Binding-site contacts:
Ligand atom N22 contacts residue GAI1 of chain 1.F at 3.7 Å.
Ligand atom N22 contacts residue MET214 of chain 1.A at 3.6 Å.
Ligand atom C21 contacts residue MET214 of chain 1.A at 3.3 Å (hydrophobic).
Ligand atom CL25 contacts residue PHE273 of chain 1.A at 3.6 Å.
Ligand atom C24 contacts residue GAI1 of chain 1.F at 4.0 Å.
Ligand atom C11 contacts residue TRP265 of chain 1.A at 3.9 Å (hydrophobic).
Ligand atom C1 contacts residue PHE306 of chain 1.A at 3.9 Å (hydrophobic).
Ligand atom O3 contacts residue PHE306 of chain 1.A at 4.1 Å.
Ligand atom CL25 contacts residue GAI1 of chain 1.F at 3.9 Å.
Ligand atom CL20 contacts residue ILE252 of chain 1.A at 3.1 Å.
Ligand atom C5 contacts residue PHE273 of chain 1.A at 3.9 Å (hydrophobic).
Ligand atom C24 contacts residue HIS98 of chain 1.A at 4.1 Å.
Ligand atom C7 contacts residue MET290 of chain 1.A at 4.1 Å (hydrophobic).
Ligand atom O10 contacts residue VAL269 of chain 1.A at 4.1 Å.
Ligand atom C19 contacts residue MET214 of chain 1.A at 3.8 Å (hydrophobic).
Ligand atom C11 contacts residue ALA266 of chain 1.A at 3.6 Å (hydrophobic).
Ligand atom C21 contacts residue ASP251 of chain 1.A at 3.5 Å.
Ligand atom O10 contacts residue GLN303 of chain 1.A at 3.2 Å (h-bond).
Ligand atom C11 contacts residue ASN254 of chain 1.A at 3.5 Å.
Ligand atom C11 contacts residue VAL269 of chain 1.A at 3.6 Å (hydrophobic).
Ligand atom C21 contacts residue THR212 of chain 1.A at 3.7 Å.
Ligand atom O17 contacts residue PHE306 of chain 1.A at 4.0 Å.
Ligand atom C8 contacts residue MET290 of chain 1.A at 4.0 Å (hydrophobic).
Ligand atom C5 contacts residue GLN303 of chain 1.A at 4.0 Å.
Ligand atom C7 contacts residue PHE306 of chain 1.A at 4.1 Å (hydrophobic).
Ligand atom C12 contacts residue ASN254 of chain 1.A at 3.5 Å.
Ligand atom C7 contacts residue GLY302 of chain 1.A at 3.4 Å.
Ligand atom C4 contacts residue PHE273 of chain 1.A at 4.0 Å (hydrophobic).
Ligand atom C8 contacts residue PHE306 of chain 1.A at 3.9 Å (hydrophobic).
Ligand atom CL25 contacts residue HIS98 of chain 1.A at 3.7 Å.
Ligand atom C13 contacts residue TYR97 of chain 1.A at 4.1 Å (hydrophobic).
Ligand atom C12 contacts residue VAL269 of chain 1.A at 3.9 Å (hydrophobic).
Ligand atom O3 contacts residue GLN303 of chain 1.A at 3.2 Å (h-bond).
Ligand atom N22 contacts residue THR212 of chain 1.A at 3.9 Å.
Ligand atom C19 contacts residue ASP251 of chain 1.A at 3.8 Å.
Ligand atom C11 contacts residue GLN303 of chain 1.A at 3.8 Å.
Ligand atom CL20 contacts residue ASP251 of chain 1.A at 3.5 Å.
Ligand atom C14 contacts residue PHE306 of chain 1.A at 3.9 Å (hydrophobic).
Ligand atom C9 contacts residue VAL269 of chain 1.A at 3.9 Å (hydrophobic).
Ligand atom C23 contacts residue GAI1 of chain 1.F at 3.2 Å.

The protein below binds the small molecule below.
Small molecule (SMILES): COc1ccc(C(=O)Nc2c(Cl)cncc2Cl)cc1OC1CCCC1

Sequence of chain 1.A:
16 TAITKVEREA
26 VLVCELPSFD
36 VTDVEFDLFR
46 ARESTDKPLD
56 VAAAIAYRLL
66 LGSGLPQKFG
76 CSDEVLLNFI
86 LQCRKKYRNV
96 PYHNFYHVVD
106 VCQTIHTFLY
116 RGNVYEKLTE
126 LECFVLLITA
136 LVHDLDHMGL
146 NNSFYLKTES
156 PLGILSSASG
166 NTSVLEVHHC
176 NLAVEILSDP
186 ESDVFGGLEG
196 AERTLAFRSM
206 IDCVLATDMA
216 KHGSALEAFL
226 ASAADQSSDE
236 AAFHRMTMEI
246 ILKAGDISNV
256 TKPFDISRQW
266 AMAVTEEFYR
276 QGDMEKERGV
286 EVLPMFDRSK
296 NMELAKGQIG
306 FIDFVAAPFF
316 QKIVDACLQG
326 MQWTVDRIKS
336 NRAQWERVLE